Binding-site contacts:
Ligand atom C contacts residue GLU66 of chain 1.A at 3.8 Å.
Ligand atom CB contacts residue ASP72 of chain 1.A at 3.7 Å.
Ligand atom CA contacts residue GLU66 of chain 1.A at 3.7 Å.
Ligand atom N contacts residue GLU77 of chain 1.A at 2.8 Å (salt-bridge).
Ligand atom CB contacts residue GLU66 of chain 1.A at 3.4 Å.
Ligand atom NH2 contacts residue GLY67 of chain 1.A at 3.1 Å.
Ligand atom O contacts residue LEU65 of chain 1.A at 3.5 Å.
Ligand atom CB contacts residue TRP68 of chain 1.A at 3.4 Å (hydrophobic).
Ligand atom C contacts residue GLU64 of chain 1.A at 3.8 Å.
Ligand atom CA contacts residue GLU64 of chain 1.A at 3.7 Å.
Ligand atom CA contacts residue GLU66 of chain 1.A at 3.9 Å.
Ligand atom CA contacts residue GLU77 of chain 1.A at 3.4 Å.
Ligand atom N contacts residue ASP72 of chain 1.A at 2.7 Å (salt-bridge).
Ligand atom NE contacts residue GLU66 of chain 1.A at 3.7 Å.
Ligand atom C contacts residue GLU66 of chain 1.A at 3.4 Å.
Ligand atom N contacts residue HIS81 of chain 1.A at 3.6 Å.
Ligand atom O contacts residue HIS81 of chain 1.A at 3.2 Å (h-bond).
Ligand atom CA contacts residue ASP72 of chain 1.A at 3.6 Å.
Ligand atom O2P contacts residue LYS63 of chain 1.A at 3.0 Å (salt-bridge).
Ligand atom C contacts residue LEU65 of chain 1.A at 3.6 Å (hydrophobic).
Ligand atom P contacts residue HIS81 of chain 1.A at 3.7 Å.
Ligand atom N contacts residue GLU66 of chain 1.A at 3.2 Å (salt-bridge).
Ligand atom O3P contacts residue HIS81 of chain 1.A at 3.2 Å (h-bond).
Ligand atom C contacts residue GLU77 of chain 1.A at 3.5 Å.
Ligand atom C contacts residue GLU66 of chain 1.A at 3.9 Å.
Ligand atom OG1 contacts residue HIS81 of chain 1.A at 3.1 Å (h-bond).
Ligand atom O contacts residue GLU66 of chain 1.A at 2.9 Å (salt-bridge).
Ligand atom CA contacts residue HIS81 of chain 1.A at 3.6 Å.
Ligand atom N contacts residue GLU66 of chain 1.A at 2.7 Å (salt-bridge).
Ligand atom O contacts residue GLU77 of chain 1.A at 3.0 Å (salt-bridge).
Ligand atom CA contacts residue GLU66 of chain 1.A at 3.3 Å.
Ligand atom CG contacts residue GLU66 of chain 1.A at 3.9 Å.
Ligand atom CE contacts residue GLU52 of chain 1.A at 3.5 Å.
Ligand atom N contacts residue LEU65 of chain 1.A at 3.5 Å.
Ligand atom NH1 contacts residue GLU66 of chain 1.A at 3.5 Å (salt-bridge).
Ligand atom CA contacts residue GLY67 of chain 1.A at 3.2 Å.
Ligand atom N contacts residue GLY67 of chain 1.A at 3.5 Å (h-bond).
Ligand atom N contacts residue GLU64 of chain 1.A at 3.2 Å (salt-bridge).
Ligand atom CB contacts residue GLU77 of chain 1.A at 3.4 Å.
Ligand atom CA contacts residue LEU65 of chain 1.A at 3.6 Å (hydrophobic).

This protein binds this small molecule.
Small molecule (SMILES): C[C@H](N)C(=O)N[C@@H](CCCN=C(N)N)C(=O)N[C@H](C(=O)N[C@@H](CCCCN)C(=O)N[C@H](C=O)CCC(N)=O)[C@@H](C)OP(=O)(O)O

Sequence of chain 1.A:
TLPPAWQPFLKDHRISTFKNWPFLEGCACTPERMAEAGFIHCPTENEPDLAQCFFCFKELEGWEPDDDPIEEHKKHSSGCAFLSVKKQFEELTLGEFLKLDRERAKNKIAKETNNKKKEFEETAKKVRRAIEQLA